A protein and the small-molecule ligand that binds it are described below.
Small molecule (SMILES): O=C(CCl)NCCC1CCN(C(=O)C2(Nc3ccc(Cl)cc3)CCNCC2)CC1

Sequence of chain 1.B:
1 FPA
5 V

Binding-site contacts:
Ligand atom C4 contacts residue PHE124 of chain 1.A at 3.8 Å (hydrophobic).
Ligand atom CL2 contacts residue ILE173 of chain 1.A at 3.6 Å.
Ligand atom C11 contacts residue ILE224 of chain 1.A at 3.9 Å (hydrophobic).
Ligand atom C12 contacts residue ILE224 of chain 1.A at 4.2 Å (hydrophobic).
Ligand atom CL2 contacts residue PHE124 of chain 1.A at 4.2 Å.
Ligand atom O2 contacts residue ILE224 of chain 1.A at 3.7 Å.
Ligand atom C3 contacts residue PHE124 of chain 1.A at 3.9 Å (hydrophobic).
Ligand atom C18 contacts residue LEU223 of chain 1.A at 4.2 Å (hydrophobic).
Ligand atom C12 contacts residue VAL5 of chain 1.B at 3.9 Å (hydrophobic).
Ligand atom C2 contacts residue CYS43 of chain 1.A at 1.8 Å (hydrophobic).
Ligand atom C10 contacts residue VAL5 of chain 1.B at 4.1 Å (hydrophobic).
Ligand atom C15 contacts residue VAL5 of chain 1.B at 3.5 Å (hydrophobic).
Ligand atom O1 contacts residue CYS43 of chain 1.A at 3.7 Å.
Ligand atom O1 contacts residue ILE173 of chain 1.A at 3.4 Å.
Ligand atom C14 contacts residue LYS127 of chain 1.A at 4.2 Å.
Ligand atom C1 contacts residue CYS43 of chain 1.A at 2.5 Å (hydrophobic).
Ligand atom CL2 contacts residue PRO172 of chain 1.A at 4.2 Å.
Ligand atom C2 contacts residue GLU120 of chain 1.A at 3.2 Å.
Ligand atom O1 contacts residue GLU120 of chain 1.A at 3.5 Å (salt-bridge).
Ligand atom C3 contacts residue CYS43 of chain 1.A at 4.0 Å (hydrophobic).
Ligand atom CL2 contacts residue GLY176 of chain 1.A at 4.1 Å.
Ligand atom C4 contacts residue ILE173 of chain 1.A at 3.6 Å (hydrophobic).
Ligand atom C1 contacts residue ARG46 of chain 1.A at 3.5 Å.
Ligand atom O1 contacts residue ARG46 of chain 1.A at 3.0 Å (salt-bridge).
Ligand atom O2 contacts residue PRO172 of chain 1.A at 4.2 Å.
Ligand atom C20 contacts residue ASN47 of chain 1.A at 3.7 Å.
Ligand atom C21 contacts residue ASN47 of chain 1.A at 3.5 Å.
Ligand atom C14 contacts residue PHE124 of chain 1.A at 3.9 Å (hydrophobic).
Ligand atom N1 contacts residue CYS43 of chain 1.A at 2.6 Å (h-bond).
Ligand atom C11 contacts residue VAL5 of chain 1.B at 4.0 Å (hydrophobic).
Ligand atom C2 contacts residue ARG46 of chain 1.A at 3.5 Å.
Ligand atom C19 contacts residue LEU223 of chain 1.A at 4.2 Å (hydrophobic).
Ligand atom C7 contacts residue PRO172 of chain 1.A at 3.9 Å (hydrophobic).
Ligand atom C12 contacts residue PRO172 of chain 1.A at 3.5 Å (hydrophobic).
Ligand atom C13 contacts residue VAL5 of chain 1.B at 3.9 Å (hydrophobic).
Ligand atom C1 contacts residue ILE173 of chain 1.A at 4.1 Å (hydrophobic).
Ligand atom CL2 contacts residue LYS127 of chain 1.A at 3.3 Å.
Ligand atom C1 contacts residue GLU120 of chain 1.A at 3.6 Å.
Ligand atom C18 contacts residue VAL5 of chain 1.B at 4.0 Å (hydrophobic).
Ligand atom C14 contacts residue VAL5 of chain 1.B at 3.8 Å (hydrophobic).

Sequence of chain 1.A:
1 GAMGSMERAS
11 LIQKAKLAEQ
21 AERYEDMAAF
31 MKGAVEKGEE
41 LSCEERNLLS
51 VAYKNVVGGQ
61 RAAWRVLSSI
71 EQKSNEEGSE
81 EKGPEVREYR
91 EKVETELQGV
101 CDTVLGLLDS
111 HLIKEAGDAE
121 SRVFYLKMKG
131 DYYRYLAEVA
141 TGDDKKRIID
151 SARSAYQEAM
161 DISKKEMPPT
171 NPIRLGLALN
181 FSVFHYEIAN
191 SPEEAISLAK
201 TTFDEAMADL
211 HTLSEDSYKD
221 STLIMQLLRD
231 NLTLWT